Binding-site contacts:
Ligand atom N2 contacts residue ASN110 of chain 1.B at 2.9 Å (h-bond).
Ligand atom N2 contacts residue GLY33 of chain 1.B at 3.9 Å.
Ligand atom O5 contacts residue ARG89 of chain 1.B at 3.1 Å (salt-bridge).
Ligand atom C7 contacts residue ASN110 of chain 1.B at 3.3 Å.
Ligand atom O5 contacts residue ASN110 of chain 1.B at 2.4 Å (h-bond).
Ligand atom C3 contacts residue ASN110 of chain 1.B at 3.8 Å.
Ligand atom C1 contacts residue ARG89 of chain 1.B at 3.5 Å.
Ligand atom C5 contacts residue ARG89 of chain 1.B at 4.3 Å.
Ligand atom C1 contacts residue ASN110 of chain 1.B at 1.4 Å.
Ligand atom C8 contacts residue ASN110 of chain 1.B at 4.2 Å.
Ligand atom C2 contacts residue ASN110 of chain 1.B at 2.4 Å.
Ligand atom C8 contacts residue THR109 of chain 1.B at 4.3 Å.
Ligand atom C7 contacts residue GLY33 of chain 1.B at 4.1 Å.
Ligand atom C8 contacts residue GLY33 of chain 1.B at 3.4 Å.
Ligand atom O7 contacts residue ASN110 of chain 1.B at 3.5 Å (h-bond).
Ligand atom C5 contacts residue ASN110 of chain 1.B at 3.7 Å.
Ligand atom C4 contacts residue ASN110 of chain 1.B at 4.2 Å.

Sequence of chain 1.B:
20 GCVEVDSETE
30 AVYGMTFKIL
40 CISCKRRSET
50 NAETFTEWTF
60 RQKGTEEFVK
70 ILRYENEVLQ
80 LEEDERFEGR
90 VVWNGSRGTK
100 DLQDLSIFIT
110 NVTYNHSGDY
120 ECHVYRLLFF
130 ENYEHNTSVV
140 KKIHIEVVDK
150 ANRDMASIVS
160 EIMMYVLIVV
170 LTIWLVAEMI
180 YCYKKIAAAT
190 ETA

A small-molecule ligand and the protein it binds are described below.
Small molecule (SMILES): CC(=O)N[C@@H]1[C@@H](O)[C@H](O)[C@@H](CO)O[C@H]1O